Sequence of chain 1.B:
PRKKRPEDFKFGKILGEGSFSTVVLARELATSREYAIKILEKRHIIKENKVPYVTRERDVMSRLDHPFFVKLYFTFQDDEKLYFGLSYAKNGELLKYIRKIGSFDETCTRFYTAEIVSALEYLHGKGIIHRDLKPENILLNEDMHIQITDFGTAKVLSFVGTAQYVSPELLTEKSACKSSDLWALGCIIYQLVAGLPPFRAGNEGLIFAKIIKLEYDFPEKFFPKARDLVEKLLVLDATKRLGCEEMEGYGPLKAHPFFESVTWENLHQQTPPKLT

The small molecule below binds the protein below.
Small molecule (SMILES): CNC(=O)[C@H](CO)NC(=O)[C@H](Cc1ccc(O)cc1)NC(=O)[C@H](COP(=O)(O)O)NC(=O)[C@H](Cc1ccccc1)NC(=O)[C@H](C)NC(=O)[C@@H]1CCCN1C(=O)[C@@H](N)Cc1ccccc1

Binding-site contacts:
Ligand atom CB contacts residue THR100 of chain 1.B at 4.0 Å.
Ligand atom P contacts residue GLN102 of chain 1.B at 4.0 Å.
Ligand atom O contacts residue ARG83 of chain 1.B at 3.6 Å (salt-bridge).
Ligand atom N contacts residue TYR98 of chain 1.B at 3.1 Å (h-bond).
Ligand atom CD1 contacts residue GLN102 of chain 1.B at 4.0 Å.
Ligand atom CB contacts residue THR100 of chain 1.B at 3.3 Å.
Ligand atom CE2 contacts residue THR100 of chain 1.B at 3.5 Å.
Ligand atom O contacts residue GLN102 of chain 1.B at 2.9 Å (h-bond).
Ligand atom CE1 contacts residue LYS67 of chain 1.B at 3.4 Å.
Ligand atom OH contacts residue LEU97 of chain 1.B at 3.8 Å.
Ligand atom CE2 contacts residue LEU107 of chain 1.B at 3.7 Å (hydrophobic).
Ligand atom CB contacts residue GLN102 of chain 1.B at 3.4 Å.
Ligand atom CD1 contacts residue LYS67 of chain 1.B at 3.5 Å.
Ligand atom CE2 contacts residue PHE101 of chain 1.B at 3.7 Å (hydrophobic).
Ligand atom CZ contacts residue VAL76 of chain 1.B at 4.0 Å (hydrophobic).
Ligand atom CA contacts residue THR100 of chain 1.B at 3.7 Å.
Ligand atom C contacts residue GLN102 of chain 1.B at 3.8 Å.
Ligand atom C contacts residue THR100 of chain 1.B at 3.7 Å.
Ligand atom O3P contacts residue GLN102 of chain 1.B at 2.7 Å (h-bond).
Ligand atom O contacts residue THR100 of chain 1.B at 2.8 Å (h-bond).
Ligand atom C contacts residue TYR98 of chain 1.B at 3.6 Å (hydrophobic).
Ligand atom CE1 contacts residue PHE109 of chain 1.B at 4.0 Å (hydrophobic).
Ligand atom CZ contacts residue PHE109 of chain 1.B at 3.5 Å (hydrophobic).
Ligand atom CD1 contacts residue ARG83 of chain 1.B at 4.0 Å.
Ligand atom CD2 contacts residue THR100 of chain 1.B at 4.0 Å.
Ligand atom CA contacts residue THR100 of chain 1.B at 3.4 Å.
Ligand atom O contacts residue THR100 of chain 1.B at 2.6 Å (h-bond).
Ligand atom C contacts residue THR100 of chain 1.B at 3.8 Å.
Ligand atom N contacts residue THR100 of chain 1.B at 3.0 Å (h-bond).
Ligand atom O contacts residue ARG83 of chain 1.B at 3.5 Å.
Ligand atom C contacts residue THR100 of chain 1.B at 3.6 Å.
Ligand atom CA contacts residue TYR98 of chain 1.B at 3.5 Å (hydrophobic).
Ligand atom CE2 contacts residue LEU97 of chain 1.B at 3.8 Å (hydrophobic).
Ligand atom CE1 contacts residue ARG83 of chain 1.B at 4.0 Å.
Ligand atom CZ contacts residue LYS67 of chain 1.B at 3.9 Å.
Ligand atom O contacts residue PHE99 of chain 1.B at 3.0 Å.
Ligand atom CD2 contacts residue LEU107 of chain 1.B at 3.8 Å (hydrophobic).
Ligand atom CZ contacts residue LEU107 of chain 1.B at 4.0 Å (hydrophobic).
Ligand atom CE2 contacts residue VAL76 of chain 1.B at 3.8 Å (hydrophobic).
Ligand atom OG contacts residue PHE99 of chain 1.B at 3.9 Å.